A protein and the small-molecule ligand that binds it are described below.
Small molecule (SMILES): NCc1cc(Cl)cc(Oc2c(Cl)ccc3c2nnn3Cc2[nH]nc3ncccc23)c1Cl

Sequence of chain 2.A:
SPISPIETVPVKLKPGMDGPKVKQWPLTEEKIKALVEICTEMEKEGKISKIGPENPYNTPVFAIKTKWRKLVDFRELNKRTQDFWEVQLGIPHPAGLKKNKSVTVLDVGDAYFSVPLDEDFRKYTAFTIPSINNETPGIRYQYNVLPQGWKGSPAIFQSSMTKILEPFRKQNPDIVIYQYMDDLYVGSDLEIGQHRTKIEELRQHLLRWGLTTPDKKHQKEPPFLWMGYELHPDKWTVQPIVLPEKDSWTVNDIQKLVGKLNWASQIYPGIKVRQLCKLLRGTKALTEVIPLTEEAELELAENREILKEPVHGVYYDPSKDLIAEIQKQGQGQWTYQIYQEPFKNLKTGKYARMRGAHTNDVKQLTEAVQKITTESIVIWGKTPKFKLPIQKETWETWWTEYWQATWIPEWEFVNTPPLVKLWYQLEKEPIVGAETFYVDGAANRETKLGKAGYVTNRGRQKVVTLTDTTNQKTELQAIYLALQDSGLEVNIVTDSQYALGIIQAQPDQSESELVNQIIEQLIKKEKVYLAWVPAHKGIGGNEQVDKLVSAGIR

Binding-site contacts:
Ligand atom N16 contacts residue LYS105 of chain 2.A at 3.6 Å.
Ligand atom C2 contacts residue VAL109 of chain 2.A at 3.6 Å (hydrophobic).
Ligand atom C21 contacts residue PRO239 of chain 2.A at 3.7 Å (hydrophobic).
Ligand atom C23 contacts residue HIS238 of chain 2.A at 3.2 Å.
Ligand atom C1 contacts residue ASN106 of chain 2.A at 3.2 Å.
Ligand atom C22 contacts residue HIS238 of chain 2.A at 3.6 Å.
Ligand atom C22 contacts residue PHE230 of chain 2.A at 3.6 Å (hydrophobic).
Ligand atom O contacts residue TYR191 of chain 2.A at 3.1 Å.
Ligand atom CL2 contacts residue PRO98 of chain 2.A at 3.5 Å.
Ligand atom C11 contacts residue TYR191 of chain 2.A at 3.6 Å (hydrophobic).
Ligand atom CL3 contacts residue VAL111 of chain 2.A at 3.6 Å.
Ligand atom C14 contacts residue TYR321 of chain 2.A at 3.4 Å (hydrophobic).
Ligand atom CL1 contacts residue VAL192 of chain 2.A at 3.7 Å.
Ligand atom C7 contacts residue TYR191 of chain 2.A at 3.2 Å (hydrophobic).
Ligand atom C18 contacts residue VAL109 of chain 2.A at 3.6 Å (hydrophobic).
Ligand atom N17 contacts residue VAL109 of chain 2.A at 3.5 Å.
Ligand atom C24 contacts residue LEU237 of chain 2.A at 3.3 Å (hydrophobic).
Ligand atom C10 contacts residue LEU237 of chain 2.A at 3.7 Å (hydrophobic).
Ligand atom N26 contacts residue VAL111 of chain 2.A at 3.7 Å.
Ligand atom N12 contacts residue LEU103 of chain 2.A at 3.4 Å.
Ligand atom N13 contacts residue LEU103 of chain 2.A at 3.5 Å.
Ligand atom C22 contacts residue LEU237 of chain 2.A at 3.6 Å (hydrophobic).
Ligand atom C9 contacts residue LEU237 of chain 2.A at 3.5 Å (hydrophobic).
Ligand atom N17 contacts residue ASN106 of chain 2.A at 2.9 Å (h-bond).
Ligand atom N26 contacts residue TYR191 of chain 2.A at 3.4 Å.
Ligand atom C6 contacts residue TYR191 of chain 2.A at 3.7 Å (hydrophobic).
Ligand atom C10 contacts residue TYR191 of chain 2.A at 3.7 Å (hydrophobic).
Ligand atom C14 contacts residue LYS104 of chain 2.A at 3.7 Å.
Ligand atom CL3 contacts residue PHE230 of chain 2.A at 3.6 Å.
Ligand atom CL1 contacts residue TYR184 of chain 2.A at 3.4 Å.
Ligand atom CL1 contacts residue TYR191 of chain 2.A at 3.4 Å.
Ligand atom C24 contacts residue TRP232 of chain 2.A at 3.5 Å (hydrophobic).
Ligand atom C2 contacts residue LYS104 of chain 2.A at 3.4 Å.
Ligand atom N contacts residue LEU103 of chain 2.A at 3.8 Å.
Ligand atom N16 contacts residue ASN106 of chain 2.A at 3.0 Å (h-bond).
Ligand atom C8 contacts residue TYR191 of chain 2.A at 3.6 Å (hydrophobic).
Ligand atom C2 contacts residue ASN106 of chain 2.A at 3.4 Å.
Ligand atom CL1 contacts residue GLY193 of chain 2.A at 3.5 Å.
Ligand atom C10 contacts residue TRP232 of chain 2.A at 3.7 Å (hydrophobic).
Ligand atom N20 contacts residue PRO239 of chain 2.A at 3.7 Å.